Sequence of chain 1.A:
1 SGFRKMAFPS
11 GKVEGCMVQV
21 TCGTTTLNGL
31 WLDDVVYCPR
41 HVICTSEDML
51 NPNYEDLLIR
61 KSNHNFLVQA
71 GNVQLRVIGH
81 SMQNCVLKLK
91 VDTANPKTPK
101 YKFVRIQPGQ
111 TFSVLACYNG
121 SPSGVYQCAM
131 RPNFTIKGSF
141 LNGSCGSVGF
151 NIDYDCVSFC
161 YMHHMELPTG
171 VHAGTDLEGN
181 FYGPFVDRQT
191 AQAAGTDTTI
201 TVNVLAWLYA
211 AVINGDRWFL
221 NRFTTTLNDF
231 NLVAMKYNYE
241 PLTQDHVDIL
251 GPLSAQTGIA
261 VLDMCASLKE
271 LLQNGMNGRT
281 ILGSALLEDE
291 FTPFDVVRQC

Binding-site contacts:
Ligand atom C11 contacts residue MET165 of chain 1.A at 3.7 Å (hydrophobic).
Ligand atom O1 contacts residue ARG188 of chain 1.A at 3.6 Å (salt-bridge).
Ligand atom O2 contacts residue LEU167 of chain 1.A at 3.6 Å.
Ligand atom C3 contacts residue PHE140 of chain 1.A at 3.3 Å (hydrophobic).
Ligand atom C12 contacts residue GLN189 of chain 1.A at 3.8 Å.
Ligand atom C13 contacts residue GLN192 of chain 1.A at 3.7 Å.
Ligand atom O1 contacts residue GLN189 of chain 1.A at 3.4 Å.
Ligand atom N contacts residue PHE140 of chain 1.A at 3.7 Å.
Ligand atom N contacts residue HIS163 of chain 1.A at 2.7 Å (h-bond).
Ligand atom O contacts residue GLU166 of chain 1.A at 2.8 Å (salt-bridge).
Ligand atom C12 contacts residue MET165 of chain 1.A at 3.9 Å (hydrophobic).
Ligand atom C14 contacts residue GLU166 of chain 1.A at 3.2 Å.
Ligand atom O contacts residue MET165 of chain 1.A at 3.4 Å.
Ligand atom C3 contacts residue GLU166 of chain 1.A at 3.4 Å.
Ligand atom C11 contacts residue ARG188 of chain 1.A at 3.6 Å.
Ligand atom C4 contacts residue GLU166 of chain 1.A at 3.9 Å.
Ligand atom N contacts residue SER144 of chain 1.A at 3.4 Å (h-bond).
Ligand atom O2 contacts residue PRO168 of chain 1.A at 3.2 Å.
Ligand atom CL contacts residue ASP187 of chain 1.A at 3.4 Å.
Ligand atom CL contacts residue HIS41 of chain 1.A at 3.4 Å.
Ligand atom C2 contacts residue GLU166 of chain 1.A at 3.6 Å.
Ligand atom C10 contacts residue MET165 of chain 1.A at 3.5 Å (hydrophobic).
Ligand atom N2 contacts residue ARG188 of chain 1.A at 3.5 Å (salt-bridge).
Ligand atom C3 contacts residue HIS163 of chain 1.A at 3.8 Å.
Ligand atom O2 contacts residue GLN192 of chain 1.A at 3.5 Å (h-bond).
Ligand atom C2 contacts residue ASN142 of chain 1.A at 3.8 Å.
Ligand atom C9 contacts residue MET49 of chain 1.A at 3.5 Å (hydrophobic).
Ligand atom C9 contacts residue HIS164 of chain 1.A at 3.5 Å.
Ligand atom N2 contacts residue GLN192 of chain 1.A at 3.6 Å (h-bond).
Ligand atom C4 contacts residue HIS163 of chain 1.A at 3.2 Å.
Ligand atom C2 contacts residue LEU141 of chain 1.A at 3.6 Å (hydrophobic).
Ligand atom C13 contacts residue ARG188 of chain 1.A at 3.2 Å.
Ligand atom C9 contacts residue MET165 of chain 1.A at 3.6 Å (hydrophobic).
Ligand atom N2 contacts residue THR190 of chain 1.A at 3.1 Å (h-bond).
Ligand atom C10 contacts residue MET49 of chain 1.A at 3.6 Å (hydrophobic).
Ligand atom C16 contacts residue GLN189 of chain 1.A at 3.7 Å.
Ligand atom C8 contacts residue MET165 of chain 1.A at 3.8 Å (hydrophobic).
Ligand atom N2 contacts residue GLN189 of chain 1.A at 3.8 Å.
Ligand atom C3 contacts residue LEU141 of chain 1.A at 3.7 Å (hydrophobic).
Ligand atom C2 contacts residue PHE140 of chain 1.A at 3.8 Å (hydrophobic).

The protein below binds the small molecule below.
Small molecule (SMILES): Cc1ccncc1NC(=O)Cc1cc(Cl)cc(O[C@H]2CC(=O)N2)c1